The protein below binds the small molecule below.
Small molecule (SMILES): CC(=O)N[C@@H]1[C@@H](O)[C@H](O)[C@@H](CO)O[C@H]1O

Sequence of chain 1.B:
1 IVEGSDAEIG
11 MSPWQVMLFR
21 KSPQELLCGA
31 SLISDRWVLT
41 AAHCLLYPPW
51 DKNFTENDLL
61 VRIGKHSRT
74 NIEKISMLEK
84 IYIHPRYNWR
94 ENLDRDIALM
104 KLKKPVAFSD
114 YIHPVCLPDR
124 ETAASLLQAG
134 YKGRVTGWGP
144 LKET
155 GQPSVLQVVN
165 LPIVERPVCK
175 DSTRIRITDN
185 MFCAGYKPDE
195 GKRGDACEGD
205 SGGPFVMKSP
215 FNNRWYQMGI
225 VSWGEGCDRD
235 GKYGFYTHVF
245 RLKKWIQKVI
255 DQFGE

Binding-site contacts:
Ligand atom O7 contacts residue TRP92 of chain 1.B at 4.4 Å.
Ligand atom C7 contacts residue ASN53 of chain 1.B at 3.5 Å.
Ligand atom C7 contacts residue PRO48 of chain 1.B at 4.4 Å (hydrophobic).
Ligand atom N2 contacts residue ASN53 of chain 1.B at 2.9 Å (h-bond).
Ligand atom N2 contacts residue LEU46 of chain 1.B at 3.8 Å.
Ligand atom C8 contacts residue ASN53 of chain 1.B at 3.6 Å.
Ligand atom C5 contacts residue ASN53 of chain 1.B at 3.8 Å.
Ligand atom O5 contacts residue ASN53 of chain 1.B at 2.5 Å (h-bond).
Ligand atom C4 contacts residue ASN53 of chain 1.B at 4.4 Å.
Ligand atom C3 contacts residue ASN53 of chain 1.B at 3.9 Å.
Ligand atom C7 contacts residue LEU46 of chain 1.B at 4.0 Å (hydrophobic).
Ligand atom C2 contacts residue ASN53 of chain 1.B at 2.6 Å.
Ligand atom O7 contacts residue LEU46 of chain 1.B at 3.9 Å.
Ligand atom O7 contacts residue PRO48 of chain 1.B at 3.7 Å.
Ligand atom C1 contacts residue ASN53 of chain 1.B at 1.5 Å.